Sequence of chain 1.A:
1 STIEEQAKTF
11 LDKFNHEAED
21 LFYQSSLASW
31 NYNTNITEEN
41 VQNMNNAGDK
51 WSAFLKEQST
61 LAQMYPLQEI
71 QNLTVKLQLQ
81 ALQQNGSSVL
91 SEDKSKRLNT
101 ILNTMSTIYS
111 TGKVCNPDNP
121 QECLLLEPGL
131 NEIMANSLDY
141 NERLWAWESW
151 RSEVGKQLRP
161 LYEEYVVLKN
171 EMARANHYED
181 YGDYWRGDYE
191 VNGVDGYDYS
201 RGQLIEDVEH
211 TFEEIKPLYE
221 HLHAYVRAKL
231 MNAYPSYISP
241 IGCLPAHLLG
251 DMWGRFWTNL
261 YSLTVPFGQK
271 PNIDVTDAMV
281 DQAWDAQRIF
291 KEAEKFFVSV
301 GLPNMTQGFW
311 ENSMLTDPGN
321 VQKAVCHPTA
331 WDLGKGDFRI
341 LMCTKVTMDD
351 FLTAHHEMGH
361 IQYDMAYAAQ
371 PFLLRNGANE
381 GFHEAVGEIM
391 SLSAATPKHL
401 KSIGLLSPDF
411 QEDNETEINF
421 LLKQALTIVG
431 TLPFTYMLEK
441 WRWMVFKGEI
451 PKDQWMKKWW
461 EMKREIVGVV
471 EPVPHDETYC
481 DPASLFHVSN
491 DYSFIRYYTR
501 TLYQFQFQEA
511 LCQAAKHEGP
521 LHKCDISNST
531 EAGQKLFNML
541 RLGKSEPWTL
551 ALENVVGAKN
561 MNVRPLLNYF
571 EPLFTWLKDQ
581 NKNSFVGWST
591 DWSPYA

Sequence of chain 1.C:
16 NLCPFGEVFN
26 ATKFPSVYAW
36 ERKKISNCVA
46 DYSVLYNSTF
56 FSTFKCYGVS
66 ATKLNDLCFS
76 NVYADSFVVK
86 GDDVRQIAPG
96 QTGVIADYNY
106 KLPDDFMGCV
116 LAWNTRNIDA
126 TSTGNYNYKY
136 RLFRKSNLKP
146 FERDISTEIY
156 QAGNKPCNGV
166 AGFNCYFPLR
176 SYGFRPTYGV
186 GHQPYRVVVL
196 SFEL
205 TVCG

The small molecule below binds the protein below.
Small molecule (SMILES): CC(=O)N[C@H]1[C@H](O[C@H]2[C@H](O)[C@@H](NC(C)=O)CO[C@@H]2CO)O[C@H](CO)[C@@H](O[C@@H]2O[C@H](CO)[C@@H](O)[C@H](O)[C@@H]2O)[C@@H]1O

Binding-site contacts:
Ligand atom C1 contacts residue LYS8 of chain 1.A at 3.9 Å.
Ligand atom O6 contacts residue THR97 of chain 1.C at 4.2 Å.
Ligand atom O4 contacts residue THR97 of chain 1.C at 4.3 Å.
Ligand atom C6 contacts residue LYS8 of chain 1.A at 4.4 Å.
Ligand atom C7 contacts residue ASN72 of chain 1.A at 3.4 Å.
Ligand atom O7 contacts residue ASN72 of chain 1.A at 3.5 Å (h-bond).
Ligand atom C1 contacts residue ASN72 of chain 1.A at 1.4 Å.
Ligand atom C6 contacts residue THR97 of chain 1.C at 3.8 Å.
Ligand atom O5 contacts residue VAL75 of chain 1.A at 4.4 Å.
Ligand atom C4 contacts residue THR97 of chain 1.C at 3.7 Å.
Ligand atom O6 contacts residue LYS8 of chain 1.A at 3.4 Å.
Ligand atom O5 contacts residue LYS8 of chain 1.A at 3.3 Å (salt-bridge).
Ligand atom N2 contacts residue ASN72 of chain 1.A at 2.9 Å (h-bond).
Ligand atom C5 contacts residue LYS8 of chain 1.A at 4.4 Å.
Ligand atom C3 contacts residue ASN72 of chain 1.A at 3.8 Å.
Ligand atom C8 contacts residue ASN72 of chain 1.A at 4.3 Å.
Ligand atom O2 contacts residue THR97 of chain 1.C at 4.2 Å.
Ligand atom O5 contacts residue THR97 of chain 1.C at 4.3 Å.
Ligand atom O6 contacts residue ASN72 of chain 1.A at 4.5 Å.
Ligand atom C2 contacts residue ASN72 of chain 1.A at 2.5 Å.
Ligand atom C5 contacts residue ASN72 of chain 1.A at 3.6 Å.
Ligand atom C4 contacts residue ASN72 of chain 1.A at 4.2 Å.
Ligand atom O5 contacts residue ASN72 of chain 1.A at 2.3 Å (h-bond).
Ligand atom C5 contacts residue THR97 of chain 1.C at 4.2 Å.